This small molecule binds to this protein.
Small molecule (SMILES): Nc1ncnc2[nH]cnc12

Binding-site contacts:
Ligand atom C8 contacts residue PHE139 of chain 1.A at 4.5 Å (hydrophobic).
Ligand atom N3 contacts residue LEU108 of chain 1.A at 4.2 Å.
Ligand atom N6 contacts residue THR185 of chain 1.A at 3.8 Å.
Ligand atom C6 contacts residue ASN52 of chain 1.A at 4.4 Å.
Ligand atom N7 contacts residue MET99 of chain 1.A at 4.5 Å.
Ligand atom N7 contacts residue ASN52 of chain 1.A at 4.0 Å.
Ligand atom N6 contacts residue SER53 of chain 1.A at 4.1 Å.
Ligand atom N6 contacts residue ASP94 of chain 1.A at 2.9 Å (salt-bridge).
Ligand atom N6 contacts residue ALA56 of chain 1.A at 4.5 Å.
Ligand atom C2 contacts residue MET99 of chain 1.A at 4.0 Å (hydrophobic).
Ligand atom C6 contacts residue ALA56 of chain 1.A at 4.2 Å (hydrophobic).
Ligand atom C5 contacts residue MET99 of chain 1.A at 4.0 Å (hydrophobic).
Ligand atom C2 contacts residue GLY98 of chain 1.A at 4.2 Å.
Ligand atom N1 contacts residue THR185 of chain 1.A at 3.5 Å (h-bond).
Ligand atom C8 contacts residue MET99 of chain 1.A at 4.3 Å (hydrophobic).
Ligand atom C8 contacts residue ASN52 of chain 1.A at 4.2 Å.
Ligand atom N9 contacts residue MET99 of chain 1.A at 3.6 Å (h-bond).
Ligand atom N1 contacts residue ALA56 of chain 1.A at 3.4 Å.
Ligand atom N9 contacts residue LEU108 of chain 1.A at 2.8 Å (h-bond).
Ligand atom C8 contacts residue LEU108 of chain 1.A at 3.8 Å (hydrophobic).
Ligand atom C4 contacts residue LEU108 of chain 1.A at 3.9 Å (hydrophobic).
Ligand atom N1 contacts residue ASP94 of chain 1.A at 4.2 Å.
Ligand atom C2 contacts residue ALA56 of chain 1.A at 3.8 Å (hydrophobic).
Ligand atom C2 contacts residue THR185 of chain 1.A at 4.0 Å.
Ligand atom C6 contacts residue MET99 of chain 1.A at 4.4 Å (hydrophobic).
Ligand atom N3 contacts residue MET99 of chain 1.A at 3.4 Å (h-bond).
Ligand atom C6 contacts residue THR185 of chain 1.A at 3.9 Å.
Ligand atom N6 contacts residue ASN52 of chain 1.A at 4.2 Å.
Ligand atom C4 contacts residue MET99 of chain 1.A at 3.5 Å (hydrophobic).
Ligand atom C6 contacts residue ASP94 of chain 1.A at 4.0 Å.
Ligand atom N1 contacts residue MET99 of chain 1.A at 4.4 Å.

Sequence of chain 1.A:
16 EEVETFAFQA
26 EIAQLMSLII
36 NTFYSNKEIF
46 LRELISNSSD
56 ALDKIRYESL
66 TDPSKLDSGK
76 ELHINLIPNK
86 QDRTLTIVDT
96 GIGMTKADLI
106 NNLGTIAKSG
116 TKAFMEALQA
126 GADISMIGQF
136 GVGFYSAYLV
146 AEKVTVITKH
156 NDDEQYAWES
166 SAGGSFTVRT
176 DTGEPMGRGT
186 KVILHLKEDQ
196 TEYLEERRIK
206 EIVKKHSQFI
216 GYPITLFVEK